Sequence of chain 56.C:
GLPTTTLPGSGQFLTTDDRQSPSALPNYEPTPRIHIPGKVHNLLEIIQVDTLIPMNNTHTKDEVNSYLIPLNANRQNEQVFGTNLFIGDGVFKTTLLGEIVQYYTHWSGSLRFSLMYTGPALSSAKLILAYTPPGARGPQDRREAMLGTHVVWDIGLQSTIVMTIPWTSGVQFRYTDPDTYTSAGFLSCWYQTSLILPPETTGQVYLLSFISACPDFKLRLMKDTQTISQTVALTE

Sequence of chain 56.A:
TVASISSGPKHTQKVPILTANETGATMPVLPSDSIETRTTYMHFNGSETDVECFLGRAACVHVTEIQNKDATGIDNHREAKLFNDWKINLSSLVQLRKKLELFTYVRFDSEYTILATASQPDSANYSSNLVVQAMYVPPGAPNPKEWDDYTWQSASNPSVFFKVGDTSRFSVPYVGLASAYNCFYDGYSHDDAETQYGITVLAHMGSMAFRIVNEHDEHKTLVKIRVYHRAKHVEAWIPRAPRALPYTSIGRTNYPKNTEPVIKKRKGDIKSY

This protein binds this small molecule.
Small molecule (SMILES): Cc1cc(CCCCCOc2ccc(C3=NCCO3)cc2)on1

Binding-site contacts:
Ligand atom C5C contacts residue VAL188 of chain 56.A at 4.1 Å (hydrophobic).
Ligand atom C5B contacts residue TYR128 of chain 56.A at 4.0 Å (hydrophobic).
Ligand atom C3B contacts residue VAL188 of chain 56.A at 3.8 Å (hydrophobic).
Ligand atom N3A contacts residue PHE186 of chain 56.A at 4.0 Å.
Ligand atom C5A contacts residue PHE186 of chain 56.A at 3.5 Å (hydrophobic).
Ligand atom C4B contacts residue TYR152 of chain 56.A at 3.8 Å (hydrophobic).
Ligand atom C6B contacts residue ILE104 of chain 56.A at 3.6 Å (hydrophobic).
Ligand atom C5B contacts residue PHE186 of chain 56.A at 3.9 Å (hydrophobic).
Ligand atom C2B contacts residue VAL188 of chain 56.A at 3.5 Å (hydrophobic).
Ligand atom C2A contacts residue PHE186 of chain 56.A at 3.3 Å (hydrophobic).
Ligand atom C1C contacts residue MET221 of chain 56.A at 4.0 Å (hydrophobic).
Ligand atom C4B contacts residue PHE186 of chain 56.A at 3.6 Å (hydrophobic).
Ligand atom O1A contacts residue PHE186 of chain 56.A at 3.0 Å.
Ligand atom N3A contacts residue TYR152 of chain 56.A at 3.5 Å.
Ligand atom C2A contacts residue TYR152 of chain 56.A at 3.6 Å (hydrophobic).
Ligand atom C2C contacts residue TYR197 of chain 56.A at 3.7 Å (hydrophobic).
Ligand atom N2 contacts residue MET221 of chain 56.A at 3.3 Å (h-bond).
Ligand atom C5 contacts residue MET221 of chain 56.A at 3.6 Å (hydrophobic).
Ligand atom C6B contacts residue TYR128 of chain 56.A at 3.3 Å (hydrophobic).
Ligand atom C1C contacts residue TYR128 of chain 56.A at 3.9 Å (hydrophobic).
Ligand atom C3C contacts residue TYR128 of chain 56.A at 3.4 Å (hydrophobic).
Ligand atom O1B contacts residue ILE104 of chain 56.A at 3.9 Å.
Ligand atom C4C contacts residue VAL191 of chain 56.A at 3.0 Å (hydrophobic).
Ligand atom C1B contacts residue VAL188 of chain 56.A at 3.8 Å (hydrophobic).
Ligand atom N3A contacts residue ALA24 of chain 56.C at 3.8 Å.
Ligand atom C5A contacts residue ALA150 of chain 56.A at 4.0 Å (hydrophobic).
Ligand atom C2C contacts residue MET221 of chain 56.A at 4.0 Å (hydrophobic).
Ligand atom C1B contacts residue TYR128 of chain 56.A at 3.6 Å (hydrophobic).
Ligand atom C1B contacts residue ILE104 of chain 56.A at 4.0 Å (hydrophobic).
Ligand atom C5C contacts residue VAL191 of chain 56.A at 3.8 Å (hydrophobic).
Ligand atom C4C contacts residue VAL188 of chain 56.A at 3.7 Å (hydrophobic).
Ligand atom C5B contacts residue MET224 of chain 56.A at 3.8 Å (hydrophobic).
Ligand atom C3B contacts residue TYR152 of chain 56.A at 3.7 Å (hydrophobic).
Ligand atom C4A contacts residue PRO174 of chain 56.A at 3.1 Å (hydrophobic).
Ligand atom C5A contacts residue VAL176 of chain 56.A at 3.6 Å (hydrophobic).
Ligand atom O1 contacts residue MET221 of chain 56.A at 2.5 Å (h-bond).
Ligand atom C1C contacts residue LEU106 of chain 56.A at 4.0 Å (hydrophobic).
Ligand atom N3A contacts residue PRO174 of chain 56.A at 3.7 Å.
Ligand atom C4 contacts residue LEU106 of chain 56.A at 3.5 Å (hydrophobic).
Ligand atom O1B contacts residue TYR128 of chain 56.A at 3.4 Å (h-bond).